Sequence of chain 1.B:
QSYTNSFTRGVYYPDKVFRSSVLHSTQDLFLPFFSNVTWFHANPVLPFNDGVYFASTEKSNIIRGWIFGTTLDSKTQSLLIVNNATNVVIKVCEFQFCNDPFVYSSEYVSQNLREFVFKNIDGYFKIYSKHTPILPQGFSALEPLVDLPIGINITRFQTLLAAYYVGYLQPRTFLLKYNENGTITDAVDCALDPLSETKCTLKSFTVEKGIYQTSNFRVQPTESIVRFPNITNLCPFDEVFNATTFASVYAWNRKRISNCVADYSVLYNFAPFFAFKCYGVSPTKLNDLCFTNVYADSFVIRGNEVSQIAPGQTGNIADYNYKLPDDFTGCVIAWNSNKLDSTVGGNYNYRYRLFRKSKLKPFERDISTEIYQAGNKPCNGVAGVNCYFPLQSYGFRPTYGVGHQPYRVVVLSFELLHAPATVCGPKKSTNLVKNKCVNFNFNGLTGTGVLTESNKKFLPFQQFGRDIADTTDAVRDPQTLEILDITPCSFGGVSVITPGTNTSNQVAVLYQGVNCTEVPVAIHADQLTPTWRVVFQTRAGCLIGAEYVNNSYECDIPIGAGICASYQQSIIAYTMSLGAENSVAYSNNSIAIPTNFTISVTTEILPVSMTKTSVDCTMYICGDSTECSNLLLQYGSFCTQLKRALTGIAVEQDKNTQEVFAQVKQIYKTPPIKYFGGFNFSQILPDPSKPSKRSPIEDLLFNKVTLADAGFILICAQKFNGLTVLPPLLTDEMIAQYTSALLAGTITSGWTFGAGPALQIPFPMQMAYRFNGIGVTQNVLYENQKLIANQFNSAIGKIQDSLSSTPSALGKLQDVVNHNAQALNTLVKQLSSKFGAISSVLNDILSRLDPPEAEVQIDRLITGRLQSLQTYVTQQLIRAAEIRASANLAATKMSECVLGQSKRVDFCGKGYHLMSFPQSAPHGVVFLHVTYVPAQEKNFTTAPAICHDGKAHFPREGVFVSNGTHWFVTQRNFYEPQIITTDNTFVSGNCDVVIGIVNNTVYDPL

A small-molecule ligand and the protein it binds are described below.
Small molecule (SMILES): CC(=O)N[C@H]1[C@H](O[C@H]2[C@H](O)[C@@H](NC(C)=O)CO[C@@H]2CO)O[C@H](CO)[C@@H](O)[C@@H]1O

Binding-site contacts:
Ligand atom C1 contacts residue ASN793 of chain 1.B at 1.4 Å.
Ligand atom O7 contacts residue ASN793 of chain 1.B at 4.3 Å.
Ligand atom C5 contacts residue SER795 of chain 1.B at 3.5 Å.
Ligand atom C7 contacts residue ASN793 of chain 1.B at 3.7 Å.
Ligand atom O5 contacts residue SER795 of chain 1.B at 3.4 Å (h-bond).
Ligand atom O5 contacts residue ASN793 of chain 1.B at 2.4 Å (h-bond).
Ligand atom C2 contacts residue ASN793 of chain 1.B at 2.5 Å.
Ligand atom C1 contacts residue SER795 of chain 1.B at 3.8 Å.
Ligand atom N2 contacts residue ASN793 of chain 1.B at 2.8 Å (h-bond).
Ligand atom C8 contacts residue GLN796 of chain 1.B at 4.3 Å.
Ligand atom C6 contacts residue SER795 of chain 1.B at 3.8 Å.
Ligand atom C6 contacts residue GLN796 of chain 1.B at 3.9 Å.
Ligand atom O6 contacts residue GLN796 of chain 1.B at 3.4 Å (h-bond).
Ligand atom C3 contacts residue ASN793 of chain 1.B at 3.8 Å.
Ligand atom C4 contacts residue ASN793 of chain 1.B at 4.2 Å.
Ligand atom O6 contacts residue SER795 of chain 1.B at 3.8 Å.
Ligand atom C5 contacts residue ASN793 of chain 1.B at 3.7 Å.